This small molecule binds to this protein.
Small molecule (SMILES): O=C(O)CCC(=O)C(=O)O

Sequence of chain 1.A:
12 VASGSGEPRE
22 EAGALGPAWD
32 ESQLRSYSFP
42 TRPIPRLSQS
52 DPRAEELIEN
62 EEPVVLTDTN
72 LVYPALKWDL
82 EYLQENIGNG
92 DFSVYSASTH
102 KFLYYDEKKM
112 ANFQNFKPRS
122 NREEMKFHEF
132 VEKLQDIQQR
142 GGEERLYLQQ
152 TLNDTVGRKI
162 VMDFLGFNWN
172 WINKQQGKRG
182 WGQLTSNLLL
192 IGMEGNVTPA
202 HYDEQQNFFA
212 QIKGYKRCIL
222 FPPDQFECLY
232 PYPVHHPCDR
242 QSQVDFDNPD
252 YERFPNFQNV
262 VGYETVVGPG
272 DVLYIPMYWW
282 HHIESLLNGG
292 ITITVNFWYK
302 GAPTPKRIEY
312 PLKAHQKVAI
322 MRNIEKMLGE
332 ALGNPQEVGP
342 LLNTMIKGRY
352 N

Binding-site contacts:
Ligand atom C1 contacts residue FE1 of chain 1.D at 2.8 Å.
Ligand atom C5 contacts residue TYR148 of chain 1.A at 3.1 Å (hydrophobic).
Ligand atom C5 contacts residue ILE284 of chain 1.A at 3.5 Å (hydrophobic).
Ligand atom O4 contacts residue LYS217 of chain 1.A at 3.9 Å.
Ligand atom C4 contacts residue THR199 of chain 1.A at 3.7 Å.
Ligand atom C1 contacts residue ASN297 of chain 1.A at 3.7 Å.
Ligand atom C5 contacts residue THR199 of chain 1.A at 3.6 Å.
Ligand atom C3 contacts residue PHE210 of chain 1.A at 3.5 Å (hydrophobic).
Ligand atom C1 contacts residue ASN208 of chain 1.A at 3.6 Å.
Ligand atom C2 contacts residue FE1 of chain 1.D at 2.9 Å.
Ligand atom O4 contacts residue TYR148 of chain 1.A at 2.5 Å (h-bond).
Ligand atom O2 contacts residue ASP204 of chain 1.A at 2.7 Å (salt-bridge).
Ligand atom O1 contacts residue TRP299 of chain 1.A at 3.7 Å.
Ligand atom O1 contacts residue ASN208 of chain 1.A at 3.1 Å (h-bond).
Ligand atom O2 contacts residue ASN208 of chain 1.A at 3.4 Å (h-bond).
Ligand atom O2 contacts residue HIS282 of chain 1.A at 3.0 Å (h-bond).
Ligand atom O5 contacts residue HIS282 of chain 1.A at 3.5 Å (h-bond).
Ligand atom C4 contacts residue LEU191 of chain 1.A at 3.6 Å (hydrophobic).
Ligand atom O3 contacts residue PHE210 of chain 1.A at 3.5 Å.
Ligand atom O1 contacts residue PHE210 of chain 1.A at 3.8 Å.
Ligand atom O5 contacts residue HIS202 of chain 1.A at 3.0 Å.
Ligand atom O2 contacts residue HIS202 of chain 1.A at 3.9 Å.
Ligand atom O4 contacts residue ILE284 of chain 1.A at 3.3 Å.
Ligand atom O3 contacts residue ILE284 of chain 1.A at 3.5 Å.
Ligand atom O3 contacts residue TYR148 of chain 1.A at 3.2 Å (h-bond).
Ligand atom C5 contacts residue LEU191 of chain 1.A at 3.6 Å (hydrophobic).
Ligand atom O5 contacts residue FE1 of chain 1.D at 2.3 Å.
Ligand atom O2 contacts residue TRP299 of chain 1.A at 3.5 Å.
Ligand atom O3 contacts residue LYS217 of chain 1.A at 2.6 Å (salt-bridge).
Ligand atom C1 contacts residue ASP204 of chain 1.A at 3.9 Å.
Ligand atom C2 contacts residue HIS282 of chain 1.A at 3.9 Å.
Ligand atom C5 contacts residue LYS217 of chain 1.A at 3.6 Å.
Ligand atom C1 contacts residue TRP299 of chain 1.A at 3.8 Å (hydrophobic).
Ligand atom C3 contacts residue ILE284 of chain 1.A at 3.5 Å (hydrophobic).
Ligand atom O5 contacts residue PEG1 of chain 1.C at 3.6 Å.
Ligand atom O4 contacts residue THR199 of chain 1.A at 2.7 Å (h-bond).
Ligand atom C1 contacts residue HIS282 of chain 1.A at 3.7 Å.
Ligand atom O1 contacts residue ASN297 of chain 1.A at 2.7 Å (h-bond).
Ligand atom O2 contacts residue FE1 of chain 1.D at 2.0 Å.
Ligand atom O3 contacts residue LEU191 of chain 1.A at 3.5 Å.